This protein binds this small molecule.
Small molecule (SMILES): O=C(N[C@H](CO)[C@H](O)c1ccc([N+](=O)[O-])cc1)C(Cl)Cl

Sequence of chain 1.A:
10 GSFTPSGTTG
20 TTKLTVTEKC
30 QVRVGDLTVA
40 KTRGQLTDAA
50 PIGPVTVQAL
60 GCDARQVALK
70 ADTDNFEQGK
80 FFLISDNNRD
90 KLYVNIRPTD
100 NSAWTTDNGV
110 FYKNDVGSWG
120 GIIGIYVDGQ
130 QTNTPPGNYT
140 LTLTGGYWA

Binding-site contacts:
Ligand atom CL1 contacts residue PRO53 of chain 1.A at 4.1 Å.
Ligand atom C9 contacts residue PRO53 of chain 1.A at 4.1 Å (hydrophobic).
Ligand atom CL1 contacts residue GLY123 of chain 1.A at 3.6 Å.
Ligand atom CL2 contacts residue ILE121 of chain 1.A at 4.1 Å.
Ligand atom CL1 contacts residue PRO50 of chain 1.A at 4.0 Å.
Ligand atom N2 contacts residue PRO50 of chain 1.A at 4.4 Å.
Ligand atom CL2 contacts residue THR98 of chain 1.A at 4.2 Å.
Ligand atom O9A contacts residue ILE121 of chain 1.A at 3.1 Å.
Ligand atom O2 contacts residue PRO53 of chain 1.A at 3.8 Å.
Ligand atom O2 contacts residue GLY52 of chain 1.A at 4.1 Å.
Ligand atom N9 contacts residue PRO53 of chain 1.A at 4.1 Å.
Ligand atom C1 contacts residue TYR125 of chain 1.A at 3.6 Å (hydrophobic).
Ligand atom O9B contacts residue ILE121 of chain 1.A at 4.2 Å.
Ligand atom O4 contacts residue PRO50 of chain 1.A at 3.5 Å.
Ligand atom C1 contacts residue GLY123 of chain 1.A at 4.1 Å.
Ligand atom O9B contacts residue PRO53 of chain 1.A at 3.7 Å.
Ligand atom CL1 contacts residue TYR125 of chain 1.A at 3.8 Å.
Ligand atom O2 contacts residue PRO50 of chain 1.A at 3.8 Å.
Ligand atom CL1 contacts residue ILE51 of chain 1.A at 4.2 Å.
Ligand atom CL1 contacts residue ILE124 of chain 1.A at 3.4 Å.
Ligand atom C8 contacts residue PRO53 of chain 1.A at 3.8 Å (hydrophobic).
Ligand atom C4 contacts residue PRO50 of chain 1.A at 4.2 Å (hydrophobic).
Ligand atom CL2 contacts residue TYR125 of chain 1.A at 4.1 Å.
Ligand atom C1 contacts residue PRO50 of chain 1.A at 4.4 Å (hydrophobic).
Ligand atom CL1 contacts residue GLY52 of chain 1.A at 3.2 Å.
Ligand atom CL2 contacts residue GLY123 of chain 1.A at 3.7 Å.
Ligand atom CL2 contacts residue PRO53 of chain 1.A at 3.5 Å.
Ligand atom C2 contacts residue PRO50 of chain 1.A at 3.9 Å (hydrophobic).
Ligand atom N9 contacts residue ILE121 of chain 1.A at 3.9 Å.